Binding-site contacts:
Ligand atom C1 contacts residue ASN12 of chain 29.L at 2.1 Å.
Ligand atom C2 contacts residue ASN12 of chain 29.L at 3.2 Å.
Ligand atom N2 contacts residue ASN12 of chain 29.L at 3.8 Å.
Ligand atom C7 contacts residue ASN12 of chain 29.L at 3.9 Å.
Ligand atom O5 contacts residue ASN12 of chain 29.L at 2.6 Å (h-bond).
Ligand atom O7 contacts residue ASN12 of chain 29.L at 3.7 Å.
Ligand atom C5 contacts residue ASN12 of chain 29.L at 4.1 Å.

The small molecule below binds the protein below.
Small molecule (SMILES): CC(=O)N[C@H]1[C@H](O[C@H]2[C@H](O)[C@@H](NC(C)=O)CO[C@@H]2CO)O[C@H](CO)[C@@H](O)[C@@H]1O

Sequence of chain 29.L:
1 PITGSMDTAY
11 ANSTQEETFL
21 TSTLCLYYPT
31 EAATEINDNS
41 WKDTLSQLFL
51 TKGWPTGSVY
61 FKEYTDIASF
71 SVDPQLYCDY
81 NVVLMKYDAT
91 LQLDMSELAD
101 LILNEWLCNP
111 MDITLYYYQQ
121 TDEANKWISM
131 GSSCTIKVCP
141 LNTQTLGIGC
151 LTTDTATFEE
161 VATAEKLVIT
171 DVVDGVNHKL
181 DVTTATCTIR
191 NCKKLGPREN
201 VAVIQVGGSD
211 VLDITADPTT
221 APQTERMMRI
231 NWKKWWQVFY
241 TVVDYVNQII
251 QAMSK